Sequence of chain 2.B:
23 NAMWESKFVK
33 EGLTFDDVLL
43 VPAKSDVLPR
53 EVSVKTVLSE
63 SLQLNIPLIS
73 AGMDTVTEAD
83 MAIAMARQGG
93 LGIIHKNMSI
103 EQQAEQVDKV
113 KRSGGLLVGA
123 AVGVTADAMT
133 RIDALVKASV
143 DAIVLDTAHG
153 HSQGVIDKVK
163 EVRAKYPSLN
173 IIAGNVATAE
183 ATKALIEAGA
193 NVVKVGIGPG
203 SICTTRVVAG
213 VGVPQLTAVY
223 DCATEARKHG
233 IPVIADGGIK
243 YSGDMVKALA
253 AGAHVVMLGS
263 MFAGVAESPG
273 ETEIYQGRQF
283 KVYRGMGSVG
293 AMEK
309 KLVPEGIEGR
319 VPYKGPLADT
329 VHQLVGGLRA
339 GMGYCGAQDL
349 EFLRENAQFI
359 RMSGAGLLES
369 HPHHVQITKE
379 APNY

Binding-site contacts:
Ligand atom O2 contacts residue MET288 of chain 2.B at 3.4 Å.
Ligand atom C3 contacts residue GLY289 of chain 2.B at 4.0 Å.
Ligand atom C10 contacts residue IMP1 of chain 2.G at 3.9 Å.
Ligand atom C2 contacts residue MET288 of chain 2.B at 3.5 Å (hydrophobic).
Ligand atom N3 contacts residue ALA150 of chain 2.B at 3.9 Å.
Ligand atom C7 contacts residue ALA150 of chain 2.B at 3.8 Å (hydrophobic).
Ligand atom C1 contacts residue GLY289 of chain 2.B at 3.5 Å.
Ligand atom C12 contacts residue MET294 of chain 2.B at 3.6 Å (hydrophobic).
Ligand atom C7 contacts residue GLU313 of chain 2.B at 3.8 Å.
Ligand atom C15 contacts residue GLU313 of chain 2.B at 3.3 Å.
Ligand atom C14 contacts residue LEU310 of chain 2.B at 3.7 Å (hydrophobic).
Ligand atom CL1 contacts residue HIS151 of chain 2.B at 3.8 Å.
Ligand atom N3 contacts residue LEU310 of chain 2.B at 4.0 Å.
Ligand atom C8 contacts residue ALA150 of chain 2.B at 3.8 Å (hydrophobic).
Ligand atom CL1 contacts residue TYR342 of chain 3.B at 3.5 Å.
Ligand atom C21 contacts residue GLU313 of chain 2.B at 3.5 Å.
Ligand atom C19 contacts residue PRO51 of chain 3.B at 3.8 Å (hydrophobic).
Ligand atom C21 contacts residue TYR342 of chain 3.B at 3.7 Å (hydrophobic).
Ligand atom C8 contacts residue IMP1 of chain 2.G at 3.2 Å.
Ligand atom C18 contacts residue PRO51 of chain 3.B at 3.9 Å (hydrophobic).
Ligand atom C20 contacts residue TYR342 of chain 3.B at 3.6 Å (hydrophobic).
Ligand atom CL1 contacts residue GLY341 of chain 3.B at 3.2 Å.
Ligand atom C9 contacts residue ALA150 of chain 2.B at 4.0 Å (hydrophobic).
Ligand atom C2 contacts residue GLY289 of chain 2.B at 3.4 Å.
Ligand atom C8 contacts residue GLU313 of chain 2.B at 4.0 Å.
Ligand atom C11 contacts residue GLY289 of chain 2.B at 4.0 Å.
Ligand atom C11 contacts residue MET294 of chain 2.B at 3.8 Å (hydrophobic).
Ligand atom C7 contacts residue IMP1 of chain 2.G at 3.6 Å.
Ligand atom C12 contacts residue GLU313 of chain 2.B at 3.9 Å.
Ligand atom N2 contacts residue LEU310 of chain 2.B at 3.6 Å.
Ligand atom O1 contacts residue GLY289 of chain 2.B at 3.4 Å.
Ligand atom N1 contacts residue LEU310 of chain 2.B at 3.4 Å.
Ligand atom C8 contacts residue TYR342 of chain 3.B at 3.8 Å (hydrophobic).
Ligand atom O1 contacts residue GLU313 of chain 2.B at 4.0 Å.
Ligand atom C16 contacts residue ALA150 of chain 2.B at 3.8 Å (hydrophobic).
Ligand atom C9 contacts residue IMP1 of chain 2.G at 3.4 Å.
Ligand atom C3 contacts residue MET288 of chain 2.B at 3.7 Å (hydrophobic).
Ligand atom C8 contacts residue THR207 of chain 2.B at 3.7 Å.
Ligand atom C12 contacts residue VAL311 of chain 2.B at 3.4 Å (hydrophobic).
Ligand atom C20 contacts residue PRO51 of chain 3.B at 3.9 Å (hydrophobic).

This small molecule binds to this protein.
Small molecule (SMILES): C[C@@H](Oc1cc(=O)[nH]c2ccccc12)c1cn(-c2ccc(Cl)cc2)nn1

Sequence of chain 3.B:
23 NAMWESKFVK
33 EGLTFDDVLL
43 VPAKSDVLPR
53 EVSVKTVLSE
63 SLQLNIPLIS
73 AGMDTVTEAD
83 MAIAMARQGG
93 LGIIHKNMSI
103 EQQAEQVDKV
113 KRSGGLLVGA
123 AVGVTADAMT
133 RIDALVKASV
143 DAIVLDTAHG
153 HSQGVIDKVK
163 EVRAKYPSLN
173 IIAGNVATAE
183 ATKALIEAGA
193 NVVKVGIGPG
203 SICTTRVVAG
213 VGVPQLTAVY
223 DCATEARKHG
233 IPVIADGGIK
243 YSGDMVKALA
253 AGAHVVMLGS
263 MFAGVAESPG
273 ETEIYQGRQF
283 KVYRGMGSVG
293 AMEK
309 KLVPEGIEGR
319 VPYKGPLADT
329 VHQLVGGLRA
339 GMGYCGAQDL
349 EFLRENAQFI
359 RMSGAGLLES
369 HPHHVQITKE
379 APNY